The protein below binds the small molecule below.
Small molecule (SMILES): CC(=O)N[C@@H]1[C@@H](O)[C@H](O)[C@@H](CO)O[C@H]1O

Binding-site contacts:
Ligand atom C2 contacts residue ASN72 of chain 1.C at 2.3 Å.
Ligand atom C5 contacts residue LYS8 of chain 1.C at 4.0 Å.
Ligand atom C1 contacts residue ASN72 of chain 1.C at 1.5 Å.
Ligand atom C1 contacts residue LYS8 of chain 1.C at 3.5 Å.
Ligand atom N2 contacts residue ASN72 of chain 1.C at 2.8 Å (h-bond).
Ligand atom O5 contacts residue LYS8 of chain 1.C at 2.9 Å (salt-bridge).
Ligand atom C3 contacts residue ASN72 of chain 1.C at 3.7 Å.
Ligand atom C4 contacts residue ASN72 of chain 1.C at 4.2 Å.
Ligand atom C2 contacts residue LYS8 of chain 1.C at 4.5 Å.
Ligand atom C5 contacts residue ASN72 of chain 1.C at 3.8 Å.
Ligand atom C8 contacts residue ASN72 of chain 1.C at 4.1 Å.
Ligand atom C8 contacts residue LEU73 of chain 1.C at 3.8 Å (hydrophobic).
Ligand atom C6 contacts residue LYS8 of chain 1.C at 4.2 Å.
Ligand atom C7 contacts residue ASN72 of chain 1.C at 3.3 Å.
Ligand atom O7 contacts residue ASN72 of chain 1.C at 3.5 Å (h-bond).
Ligand atom O5 contacts residue ASN72 of chain 1.C at 2.4 Å (h-bond).

Sequence of chain 1.C:
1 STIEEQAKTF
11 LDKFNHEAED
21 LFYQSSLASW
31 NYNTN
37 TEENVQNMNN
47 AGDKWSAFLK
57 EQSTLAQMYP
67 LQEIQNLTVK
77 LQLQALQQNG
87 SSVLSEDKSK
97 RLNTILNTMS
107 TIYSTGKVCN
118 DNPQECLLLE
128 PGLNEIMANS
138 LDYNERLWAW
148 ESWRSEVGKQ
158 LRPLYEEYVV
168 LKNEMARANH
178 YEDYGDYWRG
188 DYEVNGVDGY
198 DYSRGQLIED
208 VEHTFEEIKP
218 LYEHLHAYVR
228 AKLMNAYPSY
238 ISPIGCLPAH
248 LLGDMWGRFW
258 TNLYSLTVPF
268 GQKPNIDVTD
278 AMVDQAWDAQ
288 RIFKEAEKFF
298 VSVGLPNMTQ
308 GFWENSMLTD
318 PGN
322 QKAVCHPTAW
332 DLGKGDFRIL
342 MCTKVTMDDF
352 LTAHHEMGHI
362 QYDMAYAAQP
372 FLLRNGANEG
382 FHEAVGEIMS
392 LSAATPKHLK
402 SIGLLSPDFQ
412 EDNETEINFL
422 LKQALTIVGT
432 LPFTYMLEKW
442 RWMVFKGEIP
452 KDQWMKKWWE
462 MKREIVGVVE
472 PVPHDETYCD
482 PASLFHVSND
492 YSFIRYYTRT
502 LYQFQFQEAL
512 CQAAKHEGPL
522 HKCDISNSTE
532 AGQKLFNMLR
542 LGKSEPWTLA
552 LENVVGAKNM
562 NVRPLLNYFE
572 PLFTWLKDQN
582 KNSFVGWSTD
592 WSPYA